A protein and the small-molecule ligand that binds it are described below.
Small molecule (SMILES): CC(=O)N[C@H]1[C@H](O[C@H]2[C@H](O)[C@@H](NC(C)=O)CO[C@@H]2CO)O[C@H](CO)[C@@H](O[C@@H]2O[C@H](CO[C@H]3O[C@H](CO)[C@@H](O)[C@H](O[C@H]4O[C@H](CO)[C@@H](O)[C@H](O)[C@@H]4O)[C@@H]3O)[C@@H](O)[C@H](O[C@H]3O[C@H](CO)[C@@H](O)[C@H](O)[C@@H]3O)[C@@H]2O)[C@@H]1O

Binding-site contacts:
Ligand atom C8 contacts residue GLU221 of chain 1.E at 4.0 Å.
Ligand atom C4 contacts residue TYR31 of chain 1.J at 4.2 Å (hydrophobic).
Ligand atom O6 contacts residue ASN30 of chain 1.J at 3.5 Å (h-bond).
Ligand atom O5 contacts residue VAL225 of chain 1.E at 4.1 Å.
Ligand atom C6 contacts residue TYR31 of chain 1.J at 3.4 Å (hydrophobic).
Ligand atom C1 contacts residue TYR31 of chain 1.J at 3.8 Å (hydrophobic).
Ligand atom C8 contacts residue ARG227 of chain 1.E at 4.1 Å.
Ligand atom C7 contacts residue ASN180 of chain 1.E at 3.7 Å.
Ligand atom O5 contacts residue ASN180 of chain 1.E at 2.4 Å (h-bond).
Ligand atom O6 contacts residue ARG223 of chain 1.E at 3.7 Å.
Ligand atom C2 contacts residue SER242 of chain 1.E at 4.2 Å.
Ligand atom N2 contacts residue ASP113 of chain 1.J at 3.2 Å (salt-bridge).
Ligand atom C3 contacts residue ASN180 of chain 1.E at 3.7 Å.
Ligand atom C8 contacts residue ARG223 of chain 1.E at 3.7 Å.
Ligand atom C3 contacts residue SER242 of chain 1.E at 4.0 Å.
Ligand atom N2 contacts residue SER242 of chain 1.E at 3.5 Å.
Ligand atom O3 contacts residue VAL225 of chain 1.E at 3.7 Å.
Ligand atom O4 contacts residue THR110 of chain 1.J at 4.2 Å.
Ligand atom C5 contacts residue ASN180 of chain 1.E at 3.7 Å.
Ligand atom C8 contacts residue ASP113 of chain 1.J at 3.7 Å.
Ligand atom C7 contacts residue ARG227 of chain 1.E at 4.1 Å.
Ligand atom C8 contacts residue ARG244 of chain 1.E at 4.0 Å.
Ligand atom O3 contacts residue ARG223 of chain 1.E at 3.7 Å.
Ligand atom C7 contacts residue ASP113 of chain 1.J at 4.0 Å.
Ligand atom O7 contacts residue SER240 of chain 1.E at 3.6 Å.
Ligand atom C1 contacts residue ARG227 of chain 1.E at 4.1 Å.
Ligand atom C1 contacts residue ASN180 of chain 1.E at 1.4 Å.
Ligand atom C2 contacts residue ASN180 of chain 1.E at 2.3 Å.
Ligand atom O3 contacts residue ARG227 of chain 1.E at 3.4 Å.
Ligand atom O5 contacts residue SER226 of chain 1.E at 3.7 Å.
Ligand atom C6 contacts residue ARG227 of chain 1.E at 3.8 Å.
Ligand atom O7 contacts residue ARG223 of chain 1.E at 2.2 Å (salt-bridge).
Ligand atom C6 contacts residue SER226 of chain 1.E at 3.6 Å.
Ligand atom N2 contacts residue ASN180 of chain 1.E at 2.7 Å (h-bond).
Ligand atom O4 contacts residue TYR112 of chain 1.J at 3.5 Å (h-bond).
Ligand atom O6 contacts residue SER226 of chain 1.E at 3.4 Å (h-bond).
Ligand atom C7 contacts residue ARG223 of chain 1.E at 3.3 Å.
Ligand atom C1 contacts residue SER226 of chain 1.E at 3.4 Å.
Ligand atom C7 contacts residue SER242 of chain 1.E at 4.1 Å.
Ligand atom C8 contacts residue SER103 of chain 1.J at 4.0 Å.

Sequence of chain 1.E:
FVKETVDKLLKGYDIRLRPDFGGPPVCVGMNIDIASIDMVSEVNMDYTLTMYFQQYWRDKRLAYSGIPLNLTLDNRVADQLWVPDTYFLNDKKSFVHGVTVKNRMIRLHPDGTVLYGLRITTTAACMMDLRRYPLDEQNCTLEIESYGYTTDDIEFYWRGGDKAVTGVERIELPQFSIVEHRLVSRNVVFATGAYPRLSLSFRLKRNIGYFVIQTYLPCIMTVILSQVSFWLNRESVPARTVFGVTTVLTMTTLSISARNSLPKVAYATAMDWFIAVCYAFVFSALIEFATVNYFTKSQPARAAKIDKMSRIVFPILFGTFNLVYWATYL

Sequence of chain 1.J:
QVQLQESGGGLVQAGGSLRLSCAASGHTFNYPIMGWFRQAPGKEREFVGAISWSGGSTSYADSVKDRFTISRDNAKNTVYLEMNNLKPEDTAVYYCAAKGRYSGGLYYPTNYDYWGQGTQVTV